Binding-site contacts:
Ligand atom C6 contacts residue PRO309 of chain 4.A at 3.7 Å (hydrophobic).
Ligand atom O5 contacts residue GLY312 of chain 4.A at 3.6 Å.
Ligand atom O5 contacts residue GLN375 of chain 4.A at 3.4 Å (h-bond).
Ligand atom C6 contacts residue LEU373 of chain 4.A at 3.3 Å (hydrophobic).
Ligand atom C6 contacts residue ASP250 of chain 4.A at 3.5 Å.
Ligand atom C2 contacts residue ASN120 of chain 2.A at 2.4 Å.
Ligand atom C6 contacts residue GLN311 of chain 4.A at 3.7 Å.
Ligand atom N2 contacts residue ASN120 of chain 2.A at 2.9 Å (h-bond).
Ligand atom C5 contacts residue ASN120 of chain 2.A at 3.6 Å.
Ligand atom O6 contacts residue ILE285 of chain 4.A at 2.7 Å (h-bond).
Ligand atom O6 contacts residue ASP250 of chain 4.A at 2.6 Å (salt-bridge).
Ligand atom O5 contacts residue ARG283 of chain 4.A at 3.0 Å (salt-bridge).
Ligand atom O3 contacts residue GLN311 of chain 4.A at 3.2 Å.
Ligand atom C3 contacts residue GLU294 of chain 4.A at 3.3 Å.
Ligand atom O4 contacts residue ARG247 of chain 4.A at 3.1 Å (salt-bridge).
Ligand atom O4 contacts residue ILE287 of chain 4.A at 3.4 Å.
Ligand atom O3 contacts residue ASN249 of chain 4.A at 2.6 Å (h-bond).
Ligand atom O3 contacts residue ARG283 of chain 4.A at 3.0 Å (salt-bridge).
Ligand atom O5 contacts residue ASP250 of chain 4.A at 3.6 Å (salt-bridge).
Ligand atom O5 contacts residue ASN120 of chain 2.A at 2.3 Å (h-bond).
Ligand atom C6 contacts residue LYS308 of chain 4.A at 3.7 Å.
Ligand atom O3 contacts residue ASP250 of chain 4.A at 3.0 Å (salt-bridge).
Ligand atom O2 contacts residue LEU296 of chain 4.A at 3.4 Å.
Ligand atom C5 contacts residue ARG283 of chain 4.A at 3.6 Å.
Ligand atom O4 contacts residue GLU294 of chain 4.A at 2.7 Å (salt-bridge).
Ligand atom C6 contacts residue THR310 of chain 4.A at 3.6 Å.
Ligand atom O2 contacts residue GLY312 of chain 4.A at 3.2 Å.
Ligand atom O5 contacts residue GLY374 of chain 4.A at 3.4 Å.
Ligand atom C6 contacts residue ILE285 of chain 4.A at 3.5 Å (hydrophobic).
Ligand atom C3 contacts residue GLY312 of chain 4.A at 3.2 Å.
Ligand atom O6 contacts residue GLN375 of chain 4.A at 3.3 Å.
Ligand atom C7 contacts residue ASN120 of chain 2.A at 3.5 Å.
Ligand atom O6 contacts residue THR310 of chain 4.A at 3.5 Å (h-bond).
Ligand atom O2 contacts residue ASN249 of chain 4.A at 3.2 Å (h-bond).
Ligand atom O3 contacts residue GLU294 of chain 4.A at 2.6 Å (salt-bridge).
Ligand atom C4 contacts residue GLU294 of chain 4.A at 3.5 Å.
Ligand atom C1 contacts residue ASN120 of chain 2.A at 1.4 Å.
Ligand atom O3 contacts residue GLY312 of chain 4.A at 2.9 Å (h-bond).
Ligand atom O4 contacts residue ARG283 of chain 4.A at 3.5 Å (salt-bridge).
Ligand atom O6 contacts residue LYS308 of chain 4.A at 2.7 Å (salt-bridge).

Sequence of chain 4.A:
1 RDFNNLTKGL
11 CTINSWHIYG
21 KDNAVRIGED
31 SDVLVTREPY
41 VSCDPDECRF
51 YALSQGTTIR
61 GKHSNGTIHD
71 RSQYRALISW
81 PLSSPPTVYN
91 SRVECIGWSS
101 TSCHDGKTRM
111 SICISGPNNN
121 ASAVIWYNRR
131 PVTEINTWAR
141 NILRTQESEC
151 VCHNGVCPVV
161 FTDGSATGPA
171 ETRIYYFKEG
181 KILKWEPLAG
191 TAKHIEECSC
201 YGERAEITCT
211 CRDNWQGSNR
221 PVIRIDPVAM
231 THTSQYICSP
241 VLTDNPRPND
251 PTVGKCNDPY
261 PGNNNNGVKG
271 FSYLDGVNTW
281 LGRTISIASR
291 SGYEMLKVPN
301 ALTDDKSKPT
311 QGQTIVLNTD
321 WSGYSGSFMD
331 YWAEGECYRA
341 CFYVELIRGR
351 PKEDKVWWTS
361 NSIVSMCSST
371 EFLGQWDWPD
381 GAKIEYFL

The small molecule below binds the protein below.
Small molecule (SMILES): CC(=O)N[C@H]1[C@H](O[C@H]2[C@H](O)[C@@H](NC(C)=O)CO[C@@H]2CO)O[C@H](CO)[C@@H](O[C@@H]2O[C@H](CO[C@H]3O[C@H](CO[C@H]4O[C@H](CO)[C@@H](O)[C@H](O)[C@@H]4O)[C@@H](O)[C@H](O[C@H]4O[C@H](CO)[C@@H](O)[C@H](O)[C@@H]4O)[C@@H]3O)[C@@H](O)[C@H](O[C@H]3O[C@H](CO)[C@@H](O)[C@H](O)[C@@H]3O[C@H]3O[C@H](CO)[C@@H](O)[C@H](O)[C@@H]3O[C@H]3O[C@H](CO)[C@@H](O)[C@H](O)[C@@H]3O)[C@@H]2O)[C@@H]1O

Sequence of chain 2.A:
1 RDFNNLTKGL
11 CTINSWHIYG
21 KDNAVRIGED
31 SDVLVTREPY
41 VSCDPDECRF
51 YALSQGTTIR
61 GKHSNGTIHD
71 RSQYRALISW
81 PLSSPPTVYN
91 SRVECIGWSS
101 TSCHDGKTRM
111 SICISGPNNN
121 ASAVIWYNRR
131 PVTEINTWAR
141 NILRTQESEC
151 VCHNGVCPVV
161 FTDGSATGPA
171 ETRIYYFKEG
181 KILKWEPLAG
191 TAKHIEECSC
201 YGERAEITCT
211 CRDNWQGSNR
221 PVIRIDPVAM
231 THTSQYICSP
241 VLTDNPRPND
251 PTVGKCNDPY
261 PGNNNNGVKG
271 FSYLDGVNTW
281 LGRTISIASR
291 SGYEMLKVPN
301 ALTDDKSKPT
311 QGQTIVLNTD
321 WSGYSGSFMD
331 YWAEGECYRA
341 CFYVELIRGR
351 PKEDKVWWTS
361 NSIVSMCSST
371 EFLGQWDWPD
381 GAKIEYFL